A protein and the small-molecule ligand that binds it are described below.
Small molecule (SMILES): CC(=O)N[C@@H]1[C@@H](O)[C@H](O)[C@@H](CO)O[C@H]1O

Sequence of chain 1.A:
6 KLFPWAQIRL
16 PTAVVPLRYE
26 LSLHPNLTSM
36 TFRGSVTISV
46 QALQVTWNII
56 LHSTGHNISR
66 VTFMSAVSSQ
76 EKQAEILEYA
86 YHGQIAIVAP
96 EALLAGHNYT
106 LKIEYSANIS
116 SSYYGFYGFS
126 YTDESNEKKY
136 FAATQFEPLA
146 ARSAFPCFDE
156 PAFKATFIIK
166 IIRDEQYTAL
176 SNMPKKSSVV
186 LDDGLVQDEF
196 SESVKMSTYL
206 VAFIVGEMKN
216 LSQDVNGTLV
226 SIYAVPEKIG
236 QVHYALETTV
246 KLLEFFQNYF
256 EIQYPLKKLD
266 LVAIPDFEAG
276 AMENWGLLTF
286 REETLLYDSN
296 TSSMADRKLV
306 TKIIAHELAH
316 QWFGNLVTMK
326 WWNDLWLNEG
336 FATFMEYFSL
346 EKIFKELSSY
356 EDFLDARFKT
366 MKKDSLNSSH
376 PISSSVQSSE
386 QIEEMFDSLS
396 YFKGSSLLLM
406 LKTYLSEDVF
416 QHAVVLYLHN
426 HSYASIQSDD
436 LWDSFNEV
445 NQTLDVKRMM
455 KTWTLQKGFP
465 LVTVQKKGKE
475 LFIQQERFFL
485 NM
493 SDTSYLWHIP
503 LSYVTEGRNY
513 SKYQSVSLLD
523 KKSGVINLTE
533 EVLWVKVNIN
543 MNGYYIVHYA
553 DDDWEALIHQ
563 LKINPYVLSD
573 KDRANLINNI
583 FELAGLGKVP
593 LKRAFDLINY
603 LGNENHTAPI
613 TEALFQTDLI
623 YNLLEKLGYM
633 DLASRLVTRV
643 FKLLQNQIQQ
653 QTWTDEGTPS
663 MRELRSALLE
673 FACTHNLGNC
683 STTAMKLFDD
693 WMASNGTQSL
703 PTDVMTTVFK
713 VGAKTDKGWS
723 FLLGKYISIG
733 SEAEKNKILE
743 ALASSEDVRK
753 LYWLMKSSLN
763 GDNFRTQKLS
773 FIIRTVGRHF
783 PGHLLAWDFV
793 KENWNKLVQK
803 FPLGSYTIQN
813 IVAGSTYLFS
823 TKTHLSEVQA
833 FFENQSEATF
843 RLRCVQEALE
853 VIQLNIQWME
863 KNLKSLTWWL

Binding-site contacts:
Ligand atom C5 contacts residue ASN62 of chain 1.A at 3.4 Å.
Ligand atom O7 contacts residue SER111 of chain 1.A at 4.4 Å.
Ligand atom C3 contacts residue ASN62 of chain 1.A at 3.7 Å.
Ligand atom O5 contacts residue NAG1 of chain 1.K at 4.3 Å.
Ligand atom C7 contacts residue SER111 of chain 1.A at 3.8 Å.
Ligand atom O6 contacts residue NAG1 of chain 1.K at 3.9 Å.
Ligand atom O7 contacts residue ASN62 of chain 1.A at 3.1 Å (h-bond).
Ligand atom O5 contacts residue ASN62 of chain 1.A at 2.4 Å (h-bond).
Ligand atom O7 contacts residue SER64 of chain 1.A at 3.3 Å (h-bond).
Ligand atom C2 contacts residue ASN62 of chain 1.A at 2.5 Å.
Ligand atom C6 contacts residue ASN62 of chain 1.A at 3.6 Å.
Ligand atom N2 contacts residue SER111 of chain 1.A at 4.0 Å.
Ligand atom C1 contacts residue ASN62 of chain 1.A at 1.4 Å.
Ligand atom O6 contacts residue ASN62 of chain 1.A at 4.1 Å.
Ligand atom C8 contacts residue SER64 of chain 1.A at 3.5 Å.
Ligand atom C8 contacts residue SER111 of chain 1.A at 3.5 Å.
Ligand atom C7 contacts residue ASN62 of chain 1.A at 3.4 Å.
Ligand atom C4 contacts residue ASN62 of chain 1.A at 4.0 Å.
Ligand atom C7 contacts residue SER64 of chain 1.A at 3.7 Å.
Ligand atom N2 contacts residue ASN62 of chain 1.A at 3.1 Å (h-bond).